Sequence of chain 1.B:
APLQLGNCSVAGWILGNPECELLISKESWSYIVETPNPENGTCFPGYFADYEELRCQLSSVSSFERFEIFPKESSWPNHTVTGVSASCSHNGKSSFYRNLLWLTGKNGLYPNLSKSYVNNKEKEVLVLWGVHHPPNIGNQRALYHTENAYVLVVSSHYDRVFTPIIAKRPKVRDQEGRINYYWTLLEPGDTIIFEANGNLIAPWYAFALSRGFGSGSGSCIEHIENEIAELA

A protein and the small-molecule ligand that binds it are described below.
Small molecule (SMILES): CC(=O)N[C@@H]1[C@@H](O)[C@H](O)[C@@H](CO)O[C@H]1O

Binding-site contacts:
Ligand atom O7 contacts residue ASN143 of chain 1.B at 4.3 Å.
Ligand atom O5 contacts residue ASN143 of chain 1.B at 2.4 Å (h-bond).
Ligand atom N2 contacts residue ASN143 of chain 1.B at 2.5 Å (h-bond).
Ligand atom N2 contacts residue ASN228 of chain 1.B at 3.9 Å.
Ligand atom C7 contacts residue ASN143 of chain 1.B at 3.4 Å.
Ligand atom C1 contacts residue ASN143 of chain 1.B at 1.5 Å.
Ligand atom C8 contacts residue ASN143 of chain 1.B at 3.7 Å.
Ligand atom C5 contacts residue ASN143 of chain 1.B at 3.7 Å.
Ligand atom C8 contacts residue TYR141 of chain 1.B at 3.3 Å (hydrophobic).
Ligand atom C3 contacts residue ASN143 of chain 1.B at 3.9 Å.
Ligand atom C2 contacts residue ASN143 of chain 1.B at 2.5 Å.
Ligand atom C4 contacts residue ASN143 of chain 1.B at 4.3 Å.